Binding-site contacts:
Ligand atom N contacts residue ILE116 of chain 1.B at 3.5 Å.
Ligand atom O contacts residue GLY65 of chain 1.B at 3.6 Å.
Ligand atom N4 contacts residue ASP150 of chain 1.B at 2.8 Å (salt-bridge).
Ligand atom N1 contacts residue ILE116 of chain 1.B at 3.7 Å.
Ligand atom N3 contacts residue SER151 of chain 1.B at 3.0 Å (h-bond).
Ligand atom O3 contacts residue SER63 of chain 1.B at 3.3 Å.
Ligand atom N3 contacts residue ASP150 of chain 1.B at 3.7 Å.
Ligand atom C7 contacts residue ILE116 of chain 1.B at 3.4 Å (hydrophobic).
Ligand atom N1 contacts residue PRO168 of chain 1.B at 3.7 Å.
Ligand atom C5 contacts residue PRO168 of chain 1.B at 3.6 Å (hydrophobic).
Ligand atom N2 contacts residue ASP115 of chain 1.B at 3.5 Å.
Ligand atom N2 contacts residue ILE116 of chain 1.B at 3.5 Å (h-bond).
Ligand atom C8 contacts residue SER151 of chain 1.B at 3.3 Å.
Ligand atom C6 contacts residue ILE116 of chain 1.B at 3.5 Å (hydrophobic).
Ligand atom O3 contacts residue PRO168 of chain 1.B at 3.7 Å.
Ligand atom C1 contacts residue GLY29 of chain 1.B at 3.8 Å.
Ligand atom O contacts residue ASP115 of chain 1.B at 2.6 Å (salt-bridge).
Ligand atom C9 contacts residue PHE201 of chain 1.B at 3.6 Å (hydrophobic).
Ligand atom O3 contacts residue ASP115 of chain 1.B at 3.7 Å.
Ligand atom C17 contacts residue TYR179 of chain 1.B at 3.7 Å (hydrophobic).
Ligand atom C15 contacts residue LEU175 of chain 1.B at 3.7 Å (hydrophobic).
Ligand atom C3 contacts residue GLY29 of chain 1.B at 3.6 Å.
Ligand atom C10 contacts residue ASP150 of chain 1.B at 3.5 Å.
Ligand atom O1 contacts residue ILE116 of chain 1.B at 3.2 Å.
Ligand atom C8 contacts residue ILE62 of chain 1.B at 3.4 Å (hydrophobic).
Ligand atom C10 contacts residue TYR179 of chain 1.B at 3.6 Å (hydrophobic).
Ligand atom C1 contacts residue ASP115 of chain 1.B at 3.5 Å.
Ligand atom C4 contacts residue ASP115 of chain 1.B at 3.2 Å.
Ligand atom C14 contacts residue ILE170 of chain 1.B at 3.8 Å (hydrophobic).
Ligand atom C5 contacts residue ILE116 of chain 1.B at 3.7 Å (hydrophobic).
Ligand atom C contacts residue ASP115 of chain 1.B at 3.5 Å.
Ligand atom N2 contacts residue ILE62 of chain 1.B at 3.7 Å.
Ligand atom O2 contacts residue TYR31 of chain 1.B at 3.6 Å.
Ligand atom O1 contacts residue ASP115 of chain 1.B at 2.5 Å (salt-bridge).
Ligand atom C16 contacts residue TYR179 of chain 1.B at 3.7 Å (hydrophobic).
Ligand atom C9 contacts residue ASP150 of chain 1.B at 3.7 Å.
Ligand atom C contacts residue GLY29 of chain 1.B at 3.3 Å.
Ligand atom C8 contacts residue ILE116 of chain 1.B at 3.7 Å (hydrophobic).
Ligand atom C3 contacts residue PRO168 of chain 1.B at 3.7 Å (hydrophobic).
Ligand atom O2 contacts residue GLY29 of chain 1.B at 3.3 Å (h-bond).

Sequence of chain 1.B:
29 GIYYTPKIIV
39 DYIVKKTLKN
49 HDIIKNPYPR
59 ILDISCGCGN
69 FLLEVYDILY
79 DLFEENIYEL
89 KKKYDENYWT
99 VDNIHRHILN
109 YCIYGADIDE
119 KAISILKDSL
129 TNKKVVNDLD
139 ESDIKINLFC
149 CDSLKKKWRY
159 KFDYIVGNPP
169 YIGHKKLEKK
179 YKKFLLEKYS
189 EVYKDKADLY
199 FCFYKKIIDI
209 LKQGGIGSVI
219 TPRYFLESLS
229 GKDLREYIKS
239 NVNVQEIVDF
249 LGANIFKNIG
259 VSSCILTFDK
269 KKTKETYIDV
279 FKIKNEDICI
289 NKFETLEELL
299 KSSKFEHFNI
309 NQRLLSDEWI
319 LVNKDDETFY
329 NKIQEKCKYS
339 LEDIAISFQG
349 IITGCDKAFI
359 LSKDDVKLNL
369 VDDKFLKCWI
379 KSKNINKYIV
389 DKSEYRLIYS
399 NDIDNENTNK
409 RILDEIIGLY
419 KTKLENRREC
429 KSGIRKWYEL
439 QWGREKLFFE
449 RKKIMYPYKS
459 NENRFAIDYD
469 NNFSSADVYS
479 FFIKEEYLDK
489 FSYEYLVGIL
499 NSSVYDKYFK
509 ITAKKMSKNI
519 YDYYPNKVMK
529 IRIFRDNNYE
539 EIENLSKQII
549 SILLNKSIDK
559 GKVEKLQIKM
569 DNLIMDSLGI

This protein binds this small molecule.
Small molecule (SMILES): OC[C@H]1O[C@@H](n2cnc3c(NCCc4ccccc4)ncnc32)[C@H](O)[C@@H]1O